Binding-site contacts:
Ligand atom N3 contacts residue A3 of chain 6.B at 2.8 Å (h-bond).
Ligand atom P contacts residue ARG15 of chain 6.A at 3.1 Å.
Ligand atom OP2 contacts residue ALA16 of chain 6.A at 4.1 Å.
Ligand atom OP1 contacts residue LYS18 of chain 6.A at 3.7 Å.
Ligand atom C2 contacts residue A1 of chain 6.B at 3.1 Å.
Ligand atom N3 contacts residue A1 of chain 6.B at 2.7 Å (h-bond).
Ligand atom C4' contacts residue ARG19 of chain 6.A at 3.7 Å.
Ligand atom OP1 contacts residue MET14 of chain 6.A at 3.8 Å.
Ligand atom O3' contacts residue ARG19 of chain 6.A at 3.6 Å (salt-bridge).
Ligand atom C4' contacts residue ARG15 of chain 6.A at 3.3 Å.
Ligand atom C3' contacts residue ARG19 of chain 6.A at 3.4 Å.
Ligand atom C5' contacts residue ARG19 of chain 6.A at 3.2 Å.
Ligand atom C4 contacts residue A3 of chain 6.B at 3.6 Å.
Ligand atom OP2 contacts residue ARG15 of chain 6.A at 2.5 Å.
Ligand atom C2' contacts residue ARG19 of chain 6.A at 3.6 Å.
Ligand atom C4 contacts residue A1 of chain 6.B at 3.4 Å.
Ligand atom C2 contacts residue A2 of chain 6.B at 3.9 Å.
Ligand atom N1 contacts residue A3 of chain 6.B at 4.3 Å.
Ligand atom OP1 contacts residue ARG19 of chain 6.A at 4.1 Å.
Ligand atom O5' contacts residue ARG15 of chain 6.A at 3.6 Å.
Ligand atom N3 contacts residue A2 of chain 6.B at 3.7 Å.
Ligand atom O2 contacts residue A3 of chain 6.B at 3.2 Å.
Ligand atom C5' contacts residue ARG15 of chain 6.A at 2.5 Å.
Ligand atom O3' contacts residue ARG15 of chain 6.A at 3.1 Å (salt-bridge).
Ligand atom C5 contacts residue ARG19 of chain 6.A at 2.9 Å.
Ligand atom O4 contacts residue A3 of chain 6.B at 2.8 Å (h-bond).
Ligand atom C6 contacts residue ARG19 of chain 6.A at 2.7 Å.
Ligand atom OP1 contacts residue ARG15 of chain 6.A at 2.5 Å.
Ligand atom N1 contacts residue ARG19 of chain 6.A at 3.9 Å.
Ligand atom O4' contacts residue ARG19 of chain 6.A at 3.9 Å.
Ligand atom O2 contacts residue A2 of chain 6.B at 3.7 Å.
Ligand atom O2 contacts residue A1 of chain 6.B at 2.7 Å (h-bond).
Ligand atom C1' contacts residue ARG19 of chain 6.A at 4.3 Å.
Ligand atom C4 contacts residue ARG19 of chain 6.A at 3.9 Å.
Ligand atom O4 contacts residue A1 of chain 6.B at 3.0 Å (h-bond).
Ligand atom C3' contacts residue ARG15 of chain 6.A at 3.8 Å.
Ligand atom C2 contacts residue A3 of chain 6.B at 3.5 Å.
Ligand atom P contacts residue ARG19 of chain 6.A at 2.8 Å.
Ligand atom OP2 contacts residue ARG19 of chain 6.A at 2.1 Å (salt-bridge).
Ligand atom O5' contacts residue ARG19 of chain 6.A at 2.1 Å (salt-bridge).

Sequence of chain 6.A:
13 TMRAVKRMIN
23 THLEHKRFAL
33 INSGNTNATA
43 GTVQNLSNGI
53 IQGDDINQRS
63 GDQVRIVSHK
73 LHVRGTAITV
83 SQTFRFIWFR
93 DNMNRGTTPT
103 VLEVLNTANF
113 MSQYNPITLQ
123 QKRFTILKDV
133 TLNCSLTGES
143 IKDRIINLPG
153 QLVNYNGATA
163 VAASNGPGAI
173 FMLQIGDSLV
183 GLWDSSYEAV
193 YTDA

A small-molecule ligand and the protein it binds are described below.
Small molecule (SMILES): O=c1ccn([C@@H]2O[C@H](CO[P](=O)(O)O[C@H]3[C@@H](O)[C@H](n4ccc(=O)[nH]c4=O)O[C@@H]3CO[P](=O)(O)O[C@H]3[C@@H](O)[C@H](n4ccc(=O)[nH]c4=O)O[C@@H]3CO[P](=O)(O)O[C@H]3[C@@H](O)[C@H](n4ccc(=O)[nH]c4=O)O[C@@H]3COP(=O)=O)[C@@H](O)[C@H]2O)c(=O)[nH]1